Sequence of chain 1.B:
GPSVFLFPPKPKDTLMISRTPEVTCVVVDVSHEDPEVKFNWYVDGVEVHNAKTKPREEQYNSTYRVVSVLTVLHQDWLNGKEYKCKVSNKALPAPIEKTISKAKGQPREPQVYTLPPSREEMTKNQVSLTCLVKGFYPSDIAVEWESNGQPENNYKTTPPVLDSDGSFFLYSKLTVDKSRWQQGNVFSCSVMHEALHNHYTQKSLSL

The small molecule below binds the protein below.
Small molecule (SMILES): CSCC[C@H](NC(=O)[C@H](CC(N)=O)NC(=O)[C@H](Cc1ccccc1)NC(=O)CCC(=O)O)C(=O)N[C@H]1CCC(=O)NCCCCCNC(=O)CC[C@@H](C(=O)N[C@@H](C)C(=O)N[C@@H](CC(C)C)C(=O)N[C@H](CO)Cc2cnc[nH]2)NC(=O)[C@H](Cc2ccc(O)cc2)NC(=O)[C@H](Cc2ccccc2)NC(=O)[C@H](CCCN=C(N)N)NC(=O)[C@H](CCCN=C(N)N)NC(=O)[C@H](CCC(N)=O)NC(=O)[C@H](CCC(N)=O)NC1=O

Binding-site contacts:
Ligand atom CZ contacts residue ASN198 of chain 1.B at 3.4 Å.
Ligand atom NH1 contacts residue ASN198 of chain 1.B at 2.8 Å (h-bond).
Ligand atom CD contacts residue MET16 of chain 1.B at 3.8 Å (hydrophobic).
Ligand atom CE2 contacts residue ASN198 of chain 1.B at 3.7 Å.
Ligand atom CD contacts residue LEU15 of chain 1.B at 3.9 Å (hydrophobic).
Ligand atom CE1 contacts residue ASN79 of chain 1.B at 3.2 Å.
Ligand atom CB contacts residue ASN198 of chain 1.B at 3.8 Å.
Ligand atom CB contacts residue ILE17 of chain 1.B at 3.8 Å (hydrophobic).
Ligand atom CE1 contacts residue TYR200 of chain 1.B at 3.5 Å (hydrophobic).
Ligand atom CD1 contacts residue ILE17 of chain 1.B at 3.7 Å (hydrophobic).
Ligand atom CG contacts residue ILE17 of chain 1.B at 3.8 Å (hydrophobic).
Ligand atom CE contacts residue TYR200 of chain 1.B at 3.7 Å (hydrophobic).
Ligand atom CZ contacts residue MET16 of chain 1.B at 3.8 Å (hydrophobic).
Ligand atom CD2 contacts residue ASN79 of chain 1.B at 3.8 Å.
Ligand atom CE1 contacts residue HIS199 of chain 1.B at 3.6 Å.
Ligand atom CE1 contacts residue ASN198 of chain 1.B at 3.6 Å.
Ligand atom CZ contacts residue TYR200 of chain 1.B at 3.6 Å (hydrophobic).
Ligand atom CA contacts residue ASN198 of chain 1.B at 3.7 Å.
Ligand atom O contacts residue GLN75 of chain 1.B at 3.8 Å.
Ligand atom CD2 contacts residue ASN198 of chain 1.B at 3.6 Å.
Ligand atom CZ contacts residue HIS74 of chain 1.B at 3.5 Å.
Ligand atom CD contacts residue ASN198 of chain 1.B at 3.8 Å.
Ligand atom CE2 contacts residue LEU15 of chain 1.B at 3.6 Å (hydrophobic).
Ligand atom CD1 contacts residue ASN198 of chain 1.B at 3.5 Å.
Ligand atom NE2 contacts residue MET16 of chain 1.B at 3.7 Å.
Ligand atom CG contacts residue ASN198 of chain 1.B at 3.5 Å.
Ligand atom O contacts residue ASN79 of chain 1.B at 3.8 Å.
Ligand atom CE2 contacts residue HIS197 of chain 1.B at 3.7 Å.
Ligand atom CE1 contacts residue LEU196 of chain 1.B at 3.6 Å (hydrophobic).
Ligand atom CZ contacts residue ASN198 of chain 1.B at 3.6 Å.
Ligand atom NE2 contacts residue LEU15 of chain 1.B at 3.0 Å (h-bond).
Ligand atom NE2 contacts residue ASN198 of chain 1.B at 3.0 Å (h-bond).
Ligand atom OH contacts residue LEU196 of chain 1.B at 3.8 Å.
Ligand atom OE1 contacts residue MET16 of chain 1.B at 3.4 Å.
Ligand atom OE1 contacts residue ILE17 of chain 1.B at 3.0 Å (h-bond).
Ligand atom O contacts residue ILE17 of chain 1.B at 3.7 Å.
Ligand atom CE2 contacts residue MET16 of chain 1.B at 3.8 Å (hydrophobic).
Ligand atom CD1 contacts residue HIS199 of chain 1.B at 3.6 Å.
Ligand atom CG contacts residue ASN198 of chain 1.B at 3.6 Å.
Ligand atom CG contacts residue ASN198 of chain 1.B at 3.6 Å.